Sequence of chain 1.A:
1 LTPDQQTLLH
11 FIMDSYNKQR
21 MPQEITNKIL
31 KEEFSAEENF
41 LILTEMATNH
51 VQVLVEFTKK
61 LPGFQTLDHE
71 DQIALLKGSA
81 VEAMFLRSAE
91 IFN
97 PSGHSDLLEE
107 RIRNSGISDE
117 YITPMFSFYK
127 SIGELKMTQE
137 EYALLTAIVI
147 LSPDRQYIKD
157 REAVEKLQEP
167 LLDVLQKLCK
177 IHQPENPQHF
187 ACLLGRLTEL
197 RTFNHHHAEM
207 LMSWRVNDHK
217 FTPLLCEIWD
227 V

Binding-site contacts:
Ligand atom O1 contacts residue MET84 of chain 1.A at 4.0 Å.
Ligand atom C2 contacts residue LEU207 of chain 1.A at 4.0 Å (hydrophobic).
Ligand atom N contacts residue PHE40 of chain 1.A at 3.2 Å.
Ligand atom C11 contacts residue SER88 of chain 1.A at 4.1 Å.
Ligand atom C4 contacts residue ALA47 of chain 1.A at 3.8 Å (hydrophobic).
Ligand atom C13 contacts residue SER88 of chain 1.A at 4.2 Å.
Ligand atom C2 contacts residue TRP210 of chain 1.A at 3.4 Å (hydrophobic).
Ligand atom C1 contacts residue PHE40 of chain 1.A at 3.8 Å (hydrophobic).
Ligand atom C13 contacts residue PHE85 of chain 1.A at 3.4 Å (hydrophobic).
Ligand atom C contacts residue PHE40 of chain 1.A at 3.8 Å (hydrophobic).
Ligand atom C7 contacts residue MET84 of chain 1.A at 3.7 Å (hydrophobic).
Ligand atom C5 contacts residue ALA47 of chain 1.A at 4.0 Å (hydrophobic).
Ligand atom C1 contacts residue TRP210 of chain 1.A at 4.0 Å (hydrophobic).
Ligand atom C4 contacts residue TRP210 of chain 1.A at 3.5 Å (hydrophobic).
Ligand atom O1 contacts residue HIS203 of chain 1.A at 3.5 Å.
Ligand atom O1 contacts residue TRP225 of chain 1.A at 4.0 Å.
Ligand atom N contacts residue THR44 of chain 1.A at 2.9 Å (h-bond).
Ligand atom C2 contacts residue TRP225 of chain 1.A at 3.7 Å (hydrophobic).
Ligand atom C1 contacts residue LEU221 of chain 1.A at 4.2 Å (hydrophobic).
Ligand atom C5 contacts residue THR44 of chain 1.A at 3.7 Å.
Ligand atom C5 contacts residue LEU43 of chain 1.A at 3.4 Å (hydrophobic).
Ligand atom C7 contacts residue ALA47 of chain 1.A at 4.2 Å (hydrophobic).
Ligand atom C1 contacts residue THR44 of chain 1.A at 3.3 Å.
Ligand atom C contacts residue LEU43 of chain 1.A at 3.8 Å (hydrophobic).
Ligand atom C8 contacts residue PHE85 of chain 1.A at 4.0 Å (hydrophobic).
Ligand atom O contacts residue ALA47 of chain 1.A at 3.9 Å.
Ligand atom C3 contacts residue TRP210 of chain 1.A at 3.2 Å (hydrophobic).
Ligand atom C3 contacts residue TRP225 of chain 1.A at 3.5 Å (hydrophobic).
Ligand atom C8 contacts residue MET84 of chain 1.A at 4.2 Å (hydrophobic).
Ligand atom C6 contacts residue ALA47 of chain 1.A at 3.8 Å (hydrophobic).
Ligand atom C contacts residue THR44 of chain 1.A at 2.9 Å.
Ligand atom C6 contacts residue TRP210 of chain 1.A at 4.0 Å (hydrophobic).
Ligand atom O contacts residue LEU43 of chain 1.A at 3.9 Å.
Ligand atom C5 contacts residue TRP210 of chain 1.A at 3.7 Å (hydrophobic).
Ligand atom C10 contacts residue MET121 of chain 1.A at 3.6 Å (hydrophobic).
Ligand atom N contacts residue PHE217 of chain 1.A at 2.4 Å.
Ligand atom C9 contacts residue MET121 of chain 1.A at 4.2 Å (hydrophobic).
Ligand atom C contacts residue TRP210 of chain 1.A at 4.1 Å (hydrophobic).
Ligand atom C1 contacts residue PHE217 of chain 1.A at 3.2 Å (hydrophobic).
Ligand atom C2 contacts residue PHE217 of chain 1.A at 3.3 Å (hydrophobic).

The protein below binds the small molecule below.
Small molecule (SMILES): Nc1ccc(C(=O)O[C@H]2C[C@H]3CC[C@@H]2C3)cc1